This small molecule binds to this protein.
Small molecule (SMILES): CC(=O)N[C@@H]1[C@@H](O[C@@H]2O[C@H](CO)[C@H](O)[C@H](O[C@]3(C(=O)O)C[C@H](O)[C@@H](NC(C)=O)[C@H]([C@H](O)[C@H](O)CO)O3)[C@H]2O)[C@H](O)[C@@H](CO[C@]2(C(=O)O)C[C@H](O)[C@@H](NC(C)=O)[C@H]([C@H](O)[C@H](O)CO)O2)O[C@H]1O

Binding-site contacts:
Ligand atom C4 contacts residue GLY78 of chain 27.D at 3.9 Å.
Ligand atom C3 contacts residue VAL296 of chain 27.D at 3.6 Å (hydrophobic).
Ligand atom C11 contacts residue TYR72 of chain 27.D at 4.2 Å (hydrophobic).
Ligand atom C5 contacts residue ASN93 of chain 27.D at 4.1 Å.
Ligand atom C6 contacts residue TYR72 of chain 27.D at 3.7 Å (hydrophobic).
Ligand atom O1A contacts residue TYR72 of chain 27.D at 3.4 Å.
Ligand atom O4 contacts residue TYR72 of chain 27.D at 3.7 Å.
Ligand atom O4 contacts residue THR291 of chain 27.D at 3.9 Å.
Ligand atom C6 contacts residue ASN93 of chain 27.D at 3.4 Å.
Ligand atom O4 contacts residue GLY78 of chain 27.D at 3.4 Å (h-bond).
Ligand atom O4 contacts residue ASN80 of chain 27.D at 4.1 Å.
Ligand atom O8 contacts residue ARG77 of chain 27.D at 3.5 Å (salt-bridge).
Ligand atom C2 contacts residue GLY78 of chain 27.D at 4.2 Å.
Ligand atom C1 contacts residue TYR72 of chain 27.D at 3.8 Å (hydrophobic).
Ligand atom C2 contacts residue ARG77 of chain 27.D at 4.0 Å.
Ligand atom O1A contacts residue ARG77 of chain 27.D at 2.7 Å (salt-bridge).
Ligand atom C6 contacts residue THR94 of chain 27.D at 4.3 Å.
Ligand atom C1 contacts residue ARG77 of chain 27.D at 3.1 Å.
Ligand atom O1A contacts residue LYS186 of chain 27.D at 4.3 Å.
Ligand atom O1A contacts residue GLY78 of chain 27.D at 3.8 Å.
Ligand atom C3 contacts residue ARG77 of chain 27.D at 3.3 Å.
Ligand atom O1B contacts residue ARG77 of chain 27.D at 2.4 Å (salt-bridge).
Ligand atom O4 contacts residue ARG77 of chain 27.D at 4.2 Å.
Ligand atom C4 contacts residue VAL296 of chain 27.D at 4.2 Å (hydrophobic).
Ligand atom C10 contacts residue TYR72 of chain 27.D at 4.0 Å (hydrophobic).
Ligand atom C4 contacts residue HIS298 of chain 27.D at 3.7 Å.
Ligand atom C6 contacts residue ASN80 of chain 27.D at 4.3 Å.
Ligand atom O6 contacts residue ASN93 of chain 27.D at 3.6 Å (h-bond).
Ligand atom N5 contacts residue TYR72 of chain 27.D at 2.9 Å (h-bond).
Ligand atom C8 contacts residue ARG77 of chain 27.D at 4.2 Å.
Ligand atom C3 contacts residue HIS298 of chain 27.D at 3.8 Å.
Ligand atom C4 contacts residue ARG77 of chain 27.D at 4.0 Å.
Ligand atom O4 contacts residue VAL296 of chain 27.D at 3.9 Å.
Ligand atom C3 contacts residue GLY78 of chain 27.D at 3.8 Å.
Ligand atom O3 contacts residue GLY78 of chain 27.D at 3.7 Å.
Ligand atom O1B contacts residue TYR72 of chain 27.D at 4.0 Å.
Ligand atom C5 contacts residue TYR72 of chain 27.D at 3.5 Å (hydrophobic).
Ligand atom C4 contacts residue TYR72 of chain 27.D at 3.4 Å (hydrophobic).
Ligand atom O4 contacts residue HIS298 of chain 27.D at 2.7 Å (h-bond).
Ligand atom O8 contacts residue TYR72 of chain 27.D at 3.4 Å (h-bond).

Sequence of chain 27.D:
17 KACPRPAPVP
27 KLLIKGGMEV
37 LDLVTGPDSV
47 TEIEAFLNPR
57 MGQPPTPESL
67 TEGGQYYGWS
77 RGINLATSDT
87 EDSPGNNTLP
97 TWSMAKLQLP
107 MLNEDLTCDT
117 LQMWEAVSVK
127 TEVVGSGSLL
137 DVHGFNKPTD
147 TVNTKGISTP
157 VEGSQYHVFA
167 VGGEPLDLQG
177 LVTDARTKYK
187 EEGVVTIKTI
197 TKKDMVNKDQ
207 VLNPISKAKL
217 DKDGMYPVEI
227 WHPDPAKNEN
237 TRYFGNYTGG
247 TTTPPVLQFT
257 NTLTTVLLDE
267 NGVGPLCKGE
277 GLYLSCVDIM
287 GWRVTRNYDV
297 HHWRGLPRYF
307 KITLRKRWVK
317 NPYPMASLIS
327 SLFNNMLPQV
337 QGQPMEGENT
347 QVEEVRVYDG

Sequence of chain 27.E:
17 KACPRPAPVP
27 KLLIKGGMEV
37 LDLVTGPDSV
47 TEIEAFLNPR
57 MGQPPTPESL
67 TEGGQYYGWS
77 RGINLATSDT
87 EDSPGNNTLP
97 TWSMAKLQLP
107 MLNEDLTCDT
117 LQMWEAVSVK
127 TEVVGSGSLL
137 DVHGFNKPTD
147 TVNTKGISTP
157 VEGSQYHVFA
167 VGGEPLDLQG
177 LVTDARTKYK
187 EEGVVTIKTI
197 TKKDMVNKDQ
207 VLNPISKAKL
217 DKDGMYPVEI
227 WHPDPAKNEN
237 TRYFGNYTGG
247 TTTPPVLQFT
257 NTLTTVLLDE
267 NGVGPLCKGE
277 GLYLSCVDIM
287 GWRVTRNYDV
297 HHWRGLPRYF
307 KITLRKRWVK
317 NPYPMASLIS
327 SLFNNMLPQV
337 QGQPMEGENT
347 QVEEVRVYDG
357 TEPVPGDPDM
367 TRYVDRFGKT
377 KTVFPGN